The small molecule below binds the protein below.
Small molecule (SMILES): Nc1ncnc2c1ncn2[C@H]1C[C@H](O[P](=O)(O)OC[C@H]2O[C@@H](n3cnc4c(N)ncnc43)C[C@@H]2O[P](=O)(O)OC[C@H]2O[C@@H](n3cnc4c(N)ncnc43)C[C@@H]2O[P](=O)(O)OC[C@H]2O[C@@H](n3cnc4c(N)ncnc43)C[C@@H]2O[P](=O)(O)OC[C@H]2O[C@@H](n3cnc4c(N)ncnc43)C[C@@H]2O[P](=O)(O)OC[C@H]2O[C@@H](n3cnc4c(N)ncnc43)C[C@@H]2O)[C@@H](CO[P](=O)(O)O[C@H]2C[C@H](n3cnc4c(N)ncnc43)O[C@@H]2CO[P](=O)(O)O[C@H]2C[C@H](n3cnc4c(N)ncnc43)O[C@@H]2CO[P](=O)(O)O[C@H]2C[C@H](n3cnc4c(N)ncnc43)O[C@@H]2COP(=O)=O)O1

Sequence of chain 1.A:
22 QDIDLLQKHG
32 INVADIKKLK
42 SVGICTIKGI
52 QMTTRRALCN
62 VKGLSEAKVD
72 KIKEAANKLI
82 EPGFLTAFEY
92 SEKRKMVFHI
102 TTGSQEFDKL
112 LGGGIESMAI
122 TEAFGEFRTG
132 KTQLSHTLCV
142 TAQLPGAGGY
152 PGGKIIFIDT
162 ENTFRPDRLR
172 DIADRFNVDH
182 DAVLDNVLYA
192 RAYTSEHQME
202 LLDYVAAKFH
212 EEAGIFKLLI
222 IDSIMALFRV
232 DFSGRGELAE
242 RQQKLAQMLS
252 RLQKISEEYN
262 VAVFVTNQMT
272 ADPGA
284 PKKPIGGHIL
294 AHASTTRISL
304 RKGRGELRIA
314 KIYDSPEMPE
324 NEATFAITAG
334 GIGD

Binding-site contacts:
Ligand atom O4' contacts residue ARG236 of chain 1.C at 3.1 Å (salt-bridge).
Ligand atom C6 contacts residue DT9 of chain 1.D at 3.4 Å.
Ligand atom C6 contacts residue DT5 of chain 1.D at 3.3 Å.
Ligand atom N6 contacts residue DT9 of chain 1.D at 2.9 Å (h-bond).
Ligand atom C6 contacts residue DT6 of chain 1.D at 3.2 Å.
Ligand atom N6 contacts residue DT2 of chain 1.D at 2.7 Å (h-bond).
Ligand atom C6 contacts residue DT8 of chain 1.D at 3.4 Å.
Ligand atom N1 contacts residue DT6 of chain 1.D at 2.5 Å (h-bond).
Ligand atom N1 contacts residue DT1 of chain 1.D at 3.1 Å (h-bond).
Ligand atom N3 contacts residue ARG236 of chain 1.C at 3.1 Å (salt-bridge).
Ligand atom N6 contacts residue DT8 of chain 1.D at 3.0 Å (h-bond).
Ligand atom C2 contacts residue DT9 of chain 1.D at 3.5 Å.
Ligand atom C2 contacts residue DT4 of chain 1.D at 3.3 Å.
Ligand atom O4' contacts residue ARG236 of chain 1.B at 3.4 Å (salt-bridge).
Ligand atom C6 contacts residue DT3 of chain 1.D at 3.3 Å.
Ligand atom N6 contacts residue DT6 of chain 1.D at 2.4 Å (h-bond).
Ligand atom C2 contacts residue DT6 of chain 1.D at 3.3 Å.
Ligand atom N6 contacts residue DT3 of chain 1.D at 2.6 Å (h-bond).
Ligand atom N1 contacts residue DT8 of chain 1.D at 2.8 Å (h-bond).
Ligand atom C2 contacts residue DT8 of chain 1.D at 3.3 Å.
Ligand atom C2 contacts residue DT3 of chain 1.D at 3.3 Å.
Ligand atom C6 contacts residue DT2 of chain 1.D at 3.3 Å.
Ligand atom N1 contacts residue DT3 of chain 1.D at 2.6 Å (h-bond).
Ligand atom N1 contacts residue DT2 of chain 1.D at 2.7 Å (h-bond).
Ligand atom N1 contacts residue DT4 of chain 1.D at 2.6 Å (h-bond).
Ligand atom C5 contacts residue ARG236 of chain 1.C at 3.4 Å.
Ligand atom C2 contacts residue DT5 of chain 1.D at 3.3 Å.
Ligand atom N6 contacts residue DT5 of chain 1.D at 2.6 Å (h-bond).
Ligand atom N1 contacts residue DT9 of chain 1.D at 3.0 Å (h-bond).
Ligand atom N6 contacts residue ARG236 of chain 1.C at 3.4 Å (salt-bridge).
Ligand atom C6 contacts residue DT4 of chain 1.D at 3.2 Å.
Ligand atom N1 contacts residue DT5 of chain 1.D at 2.6 Å (h-bond).
Ligand atom N6 contacts residue DT4 of chain 1.D at 2.5 Å (h-bond).
Ligand atom N6 contacts residue GLY275 of chain 1.A at 3.4 Å.
Ligand atom N6 contacts residue DT7 of chain 1.D at 3.4 Å (h-bond).
Ligand atom C6 contacts residue ARG236 of chain 1.C at 3.4 Å.
Ligand atom C2 contacts residue DT2 of chain 1.D at 3.3 Å.
Ligand atom N1 contacts residue DT7 of chain 1.D at 3.0 Å (h-bond).
Ligand atom N3 contacts residue ARG236 of chain 1.B at 3.4 Å (salt-bridge).
Ligand atom C2 contacts residue DT1 of chain 1.D at 3.5 Å.

Sequence of chain 1.B:
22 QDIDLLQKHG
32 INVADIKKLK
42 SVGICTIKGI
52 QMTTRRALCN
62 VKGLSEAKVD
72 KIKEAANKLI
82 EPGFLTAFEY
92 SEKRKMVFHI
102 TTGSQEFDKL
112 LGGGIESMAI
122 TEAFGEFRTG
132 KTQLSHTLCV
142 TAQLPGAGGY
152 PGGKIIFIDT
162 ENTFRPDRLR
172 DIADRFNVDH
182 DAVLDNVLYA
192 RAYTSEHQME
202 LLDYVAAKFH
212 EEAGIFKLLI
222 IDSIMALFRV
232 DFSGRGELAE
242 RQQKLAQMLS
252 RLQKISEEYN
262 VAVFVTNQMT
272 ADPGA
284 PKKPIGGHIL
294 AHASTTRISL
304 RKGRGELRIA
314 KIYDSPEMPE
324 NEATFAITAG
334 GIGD

Sequence of chain 1.C:
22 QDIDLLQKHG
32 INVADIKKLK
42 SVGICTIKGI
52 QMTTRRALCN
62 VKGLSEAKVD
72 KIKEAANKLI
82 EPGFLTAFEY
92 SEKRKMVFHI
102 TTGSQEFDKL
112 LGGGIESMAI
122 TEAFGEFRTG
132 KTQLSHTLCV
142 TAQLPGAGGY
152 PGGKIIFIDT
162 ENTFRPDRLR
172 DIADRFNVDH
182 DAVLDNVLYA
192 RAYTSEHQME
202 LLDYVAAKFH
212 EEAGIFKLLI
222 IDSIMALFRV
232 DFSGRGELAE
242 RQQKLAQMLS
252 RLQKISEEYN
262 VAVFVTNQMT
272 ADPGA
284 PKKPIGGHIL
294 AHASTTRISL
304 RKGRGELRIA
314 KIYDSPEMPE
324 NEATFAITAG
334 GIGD